Sequence of chain 1.B:
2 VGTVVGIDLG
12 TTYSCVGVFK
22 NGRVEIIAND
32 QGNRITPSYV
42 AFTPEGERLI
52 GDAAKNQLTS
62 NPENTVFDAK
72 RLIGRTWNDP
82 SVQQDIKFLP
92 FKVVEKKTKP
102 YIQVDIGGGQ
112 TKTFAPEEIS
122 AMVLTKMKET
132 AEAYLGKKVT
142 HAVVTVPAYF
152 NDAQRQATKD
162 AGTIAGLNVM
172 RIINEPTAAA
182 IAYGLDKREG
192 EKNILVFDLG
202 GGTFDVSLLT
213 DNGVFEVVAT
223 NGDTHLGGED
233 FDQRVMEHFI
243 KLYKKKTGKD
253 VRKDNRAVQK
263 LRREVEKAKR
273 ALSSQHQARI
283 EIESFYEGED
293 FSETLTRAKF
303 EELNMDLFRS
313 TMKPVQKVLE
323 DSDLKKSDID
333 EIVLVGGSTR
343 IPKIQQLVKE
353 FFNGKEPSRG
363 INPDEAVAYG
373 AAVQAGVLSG

A protein and the small-molecule ligand that binds it are described below.
Small molecule (SMILES): N#Cc1ccc(COC[C@H]2O[C@@H](n3c(NCc4ccc(Cl)c(Cl)c4)nc4c(N)ncnc43)[C@H](O)[C@@H]2O)cc1

Binding-site contacts:
Ligand atom N10 contacts residue ARG272 of chain 1.B at 3.5 Å (salt-bridge).
Ligand atom N3 contacts residue GLY339 of chain 1.B at 3.6 Å.
Ligand atom O26 contacts residue LYS271 of chain 1.B at 2.8 Å (salt-bridge).
Ligand atom CL20 contacts residue ARG272 of chain 1.B at 3.7 Å.
Ligand atom C16 contacts residue ARG272 of chain 1.B at 3.7 Å.
Ligand atom N11 contacts residue ARG342 of chain 1.B at 3.7 Å.
Ligand atom O22 contacts residue SER340 of chain 1.B at 3.4 Å (h-bond).
Ligand atom C4 contacts residue SER275 of chain 1.B at 3.7 Å.
Ligand atom C32 contacts residue ILE36 of chain 1.B at 3.7 Å (hydrophobic).
Ligand atom C8 contacts residue GLY339 of chain 1.B at 3.5 Å.
Ligand atom O27 contacts residue GLY230 of chain 1.B at 3.4 Å.
Ligand atom C2 contacts residue SER275 of chain 1.B at 3.5 Å.
Ligand atom N38 contacts residue ASN34 of chain 1.B at 2.8 Å (h-bond).
Ligand atom C6 contacts residue GLY339 of chain 1.B at 3.6 Å.
Ligand atom O26 contacts residue GLU268 of chain 1.B at 2.6 Å (salt-bridge).
Ligand atom C12 contacts residue ARG342 of chain 1.B at 3.5 Å.
Ligand atom C24 contacts residue GLU268 of chain 1.B at 3.3 Å.
Ligand atom C36 contacts residue TYR14 of chain 1.B at 3.5 Å (hydrophobic).
Ligand atom C6 contacts residue ARG342 of chain 1.B at 3.7 Å.
Ligand atom N1 contacts residue ARG272 of chain 1.B at 3.6 Å.
Ligand atom N7 contacts residue ARG342 of chain 1.B at 3.4 Å (salt-bridge).
Ligand atom O22 contacts residue GLY339 of chain 1.B at 3.2 Å.
Ligand atom C15 contacts residue ARG272 of chain 1.B at 3.4 Å.
Ligand atom C30 contacts residue TYR14 of chain 1.B at 3.5 Å (hydrophobic).
Ligand atom N1 contacts residue SER275 of chain 1.B at 2.7 Å (h-bond).
Ligand atom C12 contacts residue ASP366 of chain 1.B at 3.2 Å.
Ligand atom N10 contacts residue ARG342 of chain 1.B at 3.4 Å.
Ligand atom C37 contacts residue ASN34 of chain 1.B at 3.2 Å.
Ligand atom N7 contacts residue ARG272 of chain 1.B at 3.6 Å.
Ligand atom CL21 contacts residue GLU268 of chain 1.B at 3.7 Å.
Ligand atom N5 contacts residue GLY339 of chain 1.B at 3.3 Å (h-bond).
Ligand atom C8 contacts residue ARG272 of chain 1.B at 3.6 Å.
Ligand atom O27 contacts residue LYS271 of chain 1.B at 3.5 Å (salt-bridge).
Ligand atom C2 contacts residue ILE343 of chain 1.B at 3.6 Å (hydrophobic).
Ligand atom C33 contacts residue ILE36 of chain 1.B at 3.6 Å (hydrophobic).
Ligand atom C4 contacts residue ARG272 of chain 1.B at 3.7 Å.
Ligand atom O27 contacts residue GLY202 of chain 1.B at 3.5 Å.
Ligand atom C9 contacts residue GLY339 of chain 1.B at 3.2 Å.
Ligand atom C14 contacts residue ARG272 of chain 1.B at 3.5 Å.
Ligand atom CL21 contacts residue ARG272 of chain 1.B at 3.5 Å.